Binding-site contacts:
Ligand atom F2 contacts residue ARG141 of chain 1.A at 2.8 Å.
Ligand atom F1 contacts residue ARG141 of chain 1.A at 4.1 Å.
Ligand atom N1 contacts residue VAL84 of chain 1.A at 4.4 Å.
Ligand atom F contacts residue ARG141 of chain 1.A at 2.6 Å.
Ligand atom C6 contacts residue LEU52 of chain 1.A at 4.4 Å (hydrophobic).
Ligand atom C5 contacts residue VAL84 of chain 1.A at 4.5 Å (hydrophobic).
Ligand atom C6 contacts residue VAL84 of chain 1.A at 4.1 Å (hydrophobic).
Ligand atom N contacts residue LEU52 of chain 1.A at 4.1 Å.
Ligand atom C5 contacts residue ILE86 of chain 1.A at 4.4 Å (hydrophobic).
Ligand atom N1 contacts residue LEU52 of chain 1.A at 4.0 Å.
Ligand atom C7 contacts residue ARG141 of chain 1.A at 3.3 Å.
Ligand atom S contacts residue VAL84 of chain 1.A at 3.9 Å.
Ligand atom C contacts residue ILE86 of chain 1.A at 4.2 Å (hydrophobic).
Ligand atom O contacts residue ARG141 of chain 1.A at 4.3 Å.

Sequence of chain 1.A:
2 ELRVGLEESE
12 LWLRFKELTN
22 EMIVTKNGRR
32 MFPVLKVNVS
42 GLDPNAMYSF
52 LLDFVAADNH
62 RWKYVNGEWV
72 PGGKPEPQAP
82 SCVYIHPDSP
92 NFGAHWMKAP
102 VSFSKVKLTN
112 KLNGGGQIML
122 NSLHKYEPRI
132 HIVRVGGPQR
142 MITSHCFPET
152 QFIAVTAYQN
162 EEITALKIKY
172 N

The protein below binds the small molecule below.
Small molecule (SMILES): NC(=S)Nc1ccccc1OC(F)(F)F